Sequence of chain 1.C:
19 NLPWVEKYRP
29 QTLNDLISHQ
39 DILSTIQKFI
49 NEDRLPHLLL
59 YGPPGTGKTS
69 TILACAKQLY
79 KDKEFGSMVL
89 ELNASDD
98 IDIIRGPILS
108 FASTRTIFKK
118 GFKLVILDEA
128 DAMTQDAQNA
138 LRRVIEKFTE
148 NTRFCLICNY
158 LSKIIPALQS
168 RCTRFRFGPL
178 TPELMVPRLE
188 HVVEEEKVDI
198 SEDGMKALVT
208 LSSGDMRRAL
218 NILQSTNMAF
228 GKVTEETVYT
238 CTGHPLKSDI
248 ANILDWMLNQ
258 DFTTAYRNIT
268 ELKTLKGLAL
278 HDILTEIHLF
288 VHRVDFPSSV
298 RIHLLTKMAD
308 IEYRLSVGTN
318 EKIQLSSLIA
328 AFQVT

This protein binds this small molecule.
Small molecule (SMILES): Nc1ncnc2c1ncn2[C@@H]1O[C@H](COP(=O)(O)OP(=O)(O)OP(O)(O)=S)[C@@H](O)[C@H]1O

Sequence of chain 1.D:
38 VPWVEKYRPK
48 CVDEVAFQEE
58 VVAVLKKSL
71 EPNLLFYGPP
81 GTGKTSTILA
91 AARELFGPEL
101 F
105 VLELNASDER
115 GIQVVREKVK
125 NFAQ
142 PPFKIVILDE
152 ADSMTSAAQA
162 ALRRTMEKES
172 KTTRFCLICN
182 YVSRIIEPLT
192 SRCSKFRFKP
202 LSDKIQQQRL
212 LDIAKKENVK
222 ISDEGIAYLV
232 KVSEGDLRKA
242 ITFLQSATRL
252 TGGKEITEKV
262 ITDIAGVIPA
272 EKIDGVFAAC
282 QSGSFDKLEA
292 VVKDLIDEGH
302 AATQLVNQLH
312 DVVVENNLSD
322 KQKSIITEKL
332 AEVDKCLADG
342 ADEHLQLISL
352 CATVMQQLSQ

Binding-site contacts:
Ligand atom C6 contacts residue LEU34 of chain 1.C at 3.6 Å (hydrophobic).
Ligand atom N3 contacts residue PRO28 of chain 1.C at 3.5 Å.
Ligand atom O3A contacts residue GLY65 of chain 1.C at 3.6 Å (h-bond).
Ligand atom O2B contacts residue GLY65 of chain 1.C at 3.7 Å.
Ligand atom C8 contacts residue GLY63 of chain 1.C at 3.5 Å.
Ligand atom O2A contacts residue GLY65 of chain 1.C at 3.2 Å.
Ligand atom O2B contacts residue LYS66 of chain 1.C at 2.9 Å (salt-bridge).
Ligand atom O2' contacts residue ARG27 of chain 1.C at 3.7 Å.
Ligand atom O3B contacts residue ARG214 of chain 1.C at 2.8 Å (salt-bridge).
Ligand atom S1G contacts residue LYS66 of chain 1.C at 3.2 Å (salt-bridge).
Ligand atom O3' contacts residue VAL23 of chain 1.C at 2.5 Å (h-bond).
Ligand atom O4' contacts residue ARG214 of chain 1.C at 3.6 Å (salt-bridge).
Ligand atom N6 contacts residue ILE35 of chain 1.C at 3.1 Å (h-bond).
Ligand atom O1B contacts residue MG1 of chain 1.M at 2.0 Å.
Ligand atom O2A contacts residue SER68 of chain 1.C at 3.4 Å (h-bond).
Ligand atom PB contacts residue MG1 of chain 1.M at 3.3 Å.
Ligand atom N3 contacts residue ARG185 of chain 1.C at 3.2 Å (salt-bridge).
Ligand atom O2' contacts residue VAL23 of chain 1.C at 3.4 Å (h-bond).
Ligand atom C2 contacts residue PRO28 of chain 1.C at 3.6 Å (hydrophobic).
Ligand atom O1B contacts residue THR67 of chain 1.C at 2.7 Å (h-bond).
Ligand atom O2A contacts residue LYS66 of chain 1.C at 3.3 Å (salt-bridge).
Ligand atom O2G contacts residue ARG214 of chain 1.C at 2.3 Å (salt-bridge).
Ligand atom O3' contacts residue ARG27 of chain 1.C at 3.4 Å (salt-bridge).
Ligand atom C2 contacts residue ARG185 of chain 1.C at 3.2 Å.
Ligand atom O2A contacts residue THR67 of chain 1.C at 3.2 Å (h-bond).
Ligand atom C5' contacts residue ARG214 of chain 1.C at 3.6 Å.
Ligand atom S1G contacts residue ASN156 of chain 1.C at 3.1 Å (h-bond).
Ligand atom N7 contacts residue GLY65 of chain 1.C at 3.4 Å (h-bond).
Ligand atom PG contacts residue MG1 of chain 1.M at 3.4 Å.
Ligand atom O2G contacts residue ARG165 of chain 1.D at 3.3 Å (salt-bridge).
Ligand atom N1 contacts residue ILE35 of chain 1.C at 3.6 Å.
Ligand atom O3B contacts residue GLY63 of chain 1.C at 3.0 Å (h-bond).
Ligand atom O2' contacts residue TYR26 of chain 1.C at 3.7 Å.
Ligand atom O3A contacts residue GLY63 of chain 1.C at 3.5 Å.
Ligand atom PA contacts residue THR67 of chain 1.C at 3.5 Å.
Ligand atom N6 contacts residue LEU34 of chain 1.C at 3.5 Å.
Ligand atom PG contacts residue ARG214 of chain 1.C at 3.1 Å.
Ligand atom O1A contacts residue THR67 of chain 1.C at 3.0 Å (h-bond).
Ligand atom O3G contacts residue MG1 of chain 1.M at 1.9 Å.
Ligand atom N7 contacts residue THR64 of chain 1.C at 3.2 Å (h-bond).